Sequence of chain 1.C:
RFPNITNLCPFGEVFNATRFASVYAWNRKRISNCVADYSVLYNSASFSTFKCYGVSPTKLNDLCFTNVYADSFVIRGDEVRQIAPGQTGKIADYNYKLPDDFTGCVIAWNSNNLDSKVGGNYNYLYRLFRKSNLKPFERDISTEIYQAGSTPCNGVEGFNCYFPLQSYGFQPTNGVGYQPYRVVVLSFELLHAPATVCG

A protein and the small-molecule ligand that binds it are described below.
Small molecule (SMILES): CC(=O)N[C@@H]1[C@@H](O)[C@H](O)[C@@H](CO)O[C@H]1O

Sequence of chain 1.H:
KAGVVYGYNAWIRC

Binding-site contacts:
Ligand atom C1 contacts residue ASN13 of chain 1.C at 1.4 Å.
Ligand atom C4 contacts residue ASN13 of chain 1.C at 4.2 Å.
Ligand atom O7 contacts residue ASN13 of chain 1.C at 3.9 Å.
Ligand atom O5 contacts residue ASN13 of chain 1.C at 2.4 Å (h-bond).
Ligand atom C7 contacts residue ASN13 of chain 1.C at 3.6 Å.
Ligand atom C3 contacts residue ASN13 of chain 1.C at 3.8 Å.
Ligand atom C5 contacts residue ASN13 of chain 1.C at 3.7 Å.
Ligand atom N2 contacts residue DTY2 of chain 1.H at 4.3 Å.
Ligand atom C2 contacts residue ASN13 of chain 1.C at 2.5 Å.
Ligand atom N2 contacts residue ASN13 of chain 1.C at 3.0 Å (h-bond).